Sequence of chain 1.BA:
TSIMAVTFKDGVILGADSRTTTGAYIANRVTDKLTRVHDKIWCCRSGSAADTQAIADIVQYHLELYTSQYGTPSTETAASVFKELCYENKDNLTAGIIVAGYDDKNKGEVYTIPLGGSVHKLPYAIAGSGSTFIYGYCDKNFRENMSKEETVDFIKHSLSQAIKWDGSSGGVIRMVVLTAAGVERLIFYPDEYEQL

Binding-site contacts:
Ligand atom C34 contacts residue GLY47 of chain 1.BA at 3.5 Å.
Ligand atom C42 contacts residue GLY47 of chain 1.BA at 3.7 Å.
Ligand atom O40 contacts residue THR21 of chain 1.BA at 3.2 Å (h-bond).
Ligand atom C59 contacts residue THR1 of chain 1.BA at 2.5 Å.
Ligand atom C26 contacts residue HIS114 of chain 1.V at 3.6 Å.
Ligand atom O48 contacts residue THR1 of chain 1.BA at 2.3 Å (h-bond).
Ligand atom C46 contacts residue THR20 of chain 1.BA at 3.7 Å.
Ligand atom C24 contacts residue THR20 of chain 1.BA at 3.7 Å.
Ligand atom C16 contacts residue SER48 of chain 1.BA at 3.6 Å.
Ligand atom C39 contacts residue GLY47 of chain 1.BA at 3.5 Å.
Ligand atom C27 contacts residue THR22 of chain 1.BA at 3.0 Å.
Ligand atom C26 contacts residue SER118 of chain 1.V at 3.6 Å.
Ligand atom C34 contacts residue SER48 of chain 1.BA at 3.8 Å.
Ligand atom C58 contacts residue SER168 of chain 1.BA at 3.3 Å.
Ligand atom C58 contacts residue THR1 of chain 1.BA at 2.5 Å.
Ligand atom O48 contacts residue GLY47 of chain 1.BA at 2.8 Å (h-bond).
Ligand atom C51 contacts residue THR1 of chain 1.BA at 1.5 Å.
Ligand atom C28 contacts residue THR21 of chain 1.BA at 3.7 Å.
Ligand atom O60 contacts residue THR1 of chain 1.BA at 3.0 Å (h-bond).
Ligand atom C47 contacts residue THR1 of chain 1.BA at 1.4 Å.
Ligand atom C8 contacts residue THR22 of chain 1.BA at 3.8 Å.
Ligand atom C42 contacts residue THR1 of chain 1.BA at 2.3 Å.
Ligand atom C45 contacts residue ARG45 of chain 1.BA at 3.4 Å.
Ligand atom N30 contacts residue THR21 of chain 1.BA at 3.1 Å (h-bond).
Ligand atom O40 contacts residue THR20 of chain 1.BA at 3.4 Å.
Ligand atom O21 contacts residue THR21 of chain 1.BA at 3.5 Å (h-bond).
Ligand atom N41 contacts residue THR1 of chain 1.BA at 3.6 Å.
Ligand atom C13 contacts residue HIS116 of chain 1.V at 3.7 Å.
Ligand atom C31 contacts residue GLY47 of chain 1.BA at 3.3 Å.
Ligand atom N4 contacts residue THR22 of chain 1.BA at 3.7 Å.
Ligand atom C43 contacts residue THR1 of chain 1.BA at 2.7 Å.
Ligand atom C43 contacts residue GLY47 of chain 1.BA at 3.3 Å.
Ligand atom O48 contacts residue SER46 of chain 1.BA at 3.5 Å.
Ligand atom C15 contacts residue HIS116 of chain 1.V at 3.8 Å.
Ligand atom O21 contacts residue THR22 of chain 1.BA at 3.5 Å.
Ligand atom N41 contacts residue GLY47 of chain 1.BA at 2.8 Å (h-bond).
Ligand atom C23 contacts residue THR21 of chain 1.BA at 3.4 Å.
Ligand atom C44 contacts residue THR1 of chain 1.BA at 3.6 Å.
Ligand atom C59 contacts residue SER129 of chain 1.BA at 3.8 Å.
Ligand atom O29 contacts residue ALA49 of chain 1.BA at 3.1 Å (h-bond).

Sequence of chain 1.V:
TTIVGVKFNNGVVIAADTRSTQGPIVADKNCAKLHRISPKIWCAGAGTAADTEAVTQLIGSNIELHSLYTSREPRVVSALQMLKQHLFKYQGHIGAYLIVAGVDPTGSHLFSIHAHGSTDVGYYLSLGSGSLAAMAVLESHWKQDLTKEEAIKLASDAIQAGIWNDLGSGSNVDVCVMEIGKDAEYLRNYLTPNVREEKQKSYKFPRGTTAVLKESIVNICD

A small-molecule ligand and the protein it binds are described below.
Small molecule (SMILES): CC(C)C[C@H](NC(=O)[C@H](CCc1ccccc1)NC(=O)CN1CCOCC1)C(=O)N[C@@H](Cc1ccccc1)C(=O)N[C@@H](CC(C)C)[C@@H](O)[C@H](C)CO